Binding-site contacts:
Ligand atom C4 contacts residue PHE474 of chain 1.F at 3.1 Å (hydrophobic).
Ligand atom N1 contacts residue TYR441 of chain 1.F at 3.5 Å.
Ligand atom N3 contacts residue PHE474 of chain 1.F at 3.3 Å (h-bond).
Ligand atom C5' contacts residue GLY475 of chain 1.F at 3.4 Å.
Ligand atom C2 contacts residue TYR441 of chain 1.F at 3.4 Å (hydrophobic).
Ligand atom C5 contacts residue PHE474 of chain 1.F at 3.2 Å (hydrophobic).
Ligand atom C6 contacts residue GLU442 of chain 1.F at 3.3 Å.
Ligand atom N1 contacts residue GLU442 of chain 1.F at 3.5 Å (salt-bridge).
Ligand atom O3A contacts residue GLY475 of chain 1.F at 3.4 Å (h-bond).
Ligand atom N3 contacts residue ARG748 of chain 1.F at 3.3 Å (salt-bridge).
Ligand atom O3A contacts residue GLY473 of chain 1.F at 3.3 Å.
Ligand atom O2G contacts residue VAL472 of chain 1.F at 3.4 Å.
Ligand atom O1B contacts residue GLY473 of chain 1.F at 3.5 Å (h-bond).
Ligand atom PA contacts residue ASP718 of chain 1.F at 3.5 Å.
Ligand atom O2B contacts residue LYS476 of chain 1.F at 2.5 Å (salt-bridge).
Ligand atom O3' contacts residue ASP718 of chain 1.F at 3.4 Å (salt-bridge).
Ligand atom C2 contacts residue ARG748 of chain 1.F at 3.2 Å.
Ligand atom O2B contacts residue GLY475 of chain 1.F at 3.3 Å.
Ligand atom C8 contacts residue GLY475 of chain 1.F at 3.5 Å.
Ligand atom N9 contacts residue PHE474 of chain 1.F at 3.5 Å.
Ligand atom O1B contacts residue LYS476 of chain 1.F at 3.2 Å (salt-bridge).
Ligand atom O5' contacts residue ASP718 of chain 1.F at 2.9 Å (salt-bridge).
Ligand atom N7 contacts residue PHE439 of chain 1.F at 3.2 Å.
Ligand atom O3' contacts residue ARG747 of chain 1.F at 2.4 Å (salt-bridge).
Ligand atom N9 contacts residue GLY475 of chain 1.F at 3.5 Å (h-bond).
Ligand atom O4' contacts residue GLY475 of chain 1.F at 2.6 Å (h-bond).
Ligand atom O1B contacts residue PHE474 of chain 1.F at 3.4 Å (h-bond).
Ligand atom O1A contacts residue GLY473 of chain 1.F at 3.3 Å.
Ligand atom O2G contacts residue LYS476 of chain 1.F at 3.4 Å.
Ligand atom C8 contacts residue PHE439 of chain 1.F at 3.5 Å (hydrophobic).
Ligand atom O3G contacts residue LYS476 of chain 1.F at 3.5 Å.
Ligand atom O3A contacts residue PHE474 of chain 1.F at 3.2 Å (h-bond).
Ligand atom PB contacts residue LYS476 of chain 1.F at 3.3 Å.
Ligand atom O4' contacts residue PHE474 of chain 1.F at 3.1 Å.
Ligand atom O1A contacts residue ASP718 of chain 1.F at 3.0 Å (salt-bridge).
Ligand atom O4' contacts residue GLY473 of chain 1.F at 3.5 Å (h-bond).
Ligand atom O2' contacts residue ARG747 of chain 1.F at 3.3 Å (salt-bridge).
Ligand atom O2B contacts residue THR477 of chain 1.F at 3.3 Å (h-bond).
Ligand atom N6 contacts residue GLU442 of chain 1.F at 2.5 Å (salt-bridge).
Ligand atom N6 contacts residue LEU443 of chain 1.F at 3.5 Å.

A small-molecule ligand and the protein it binds are described below.
Small molecule (SMILES): Nc1ncnc2c1ncn2[C@@H]1O[C@H](COP(=O)(O)OP(=O)(O)OP(O)(O)=S)[C@@H](O)[C@H]1O

Sequence of chain 1.F:
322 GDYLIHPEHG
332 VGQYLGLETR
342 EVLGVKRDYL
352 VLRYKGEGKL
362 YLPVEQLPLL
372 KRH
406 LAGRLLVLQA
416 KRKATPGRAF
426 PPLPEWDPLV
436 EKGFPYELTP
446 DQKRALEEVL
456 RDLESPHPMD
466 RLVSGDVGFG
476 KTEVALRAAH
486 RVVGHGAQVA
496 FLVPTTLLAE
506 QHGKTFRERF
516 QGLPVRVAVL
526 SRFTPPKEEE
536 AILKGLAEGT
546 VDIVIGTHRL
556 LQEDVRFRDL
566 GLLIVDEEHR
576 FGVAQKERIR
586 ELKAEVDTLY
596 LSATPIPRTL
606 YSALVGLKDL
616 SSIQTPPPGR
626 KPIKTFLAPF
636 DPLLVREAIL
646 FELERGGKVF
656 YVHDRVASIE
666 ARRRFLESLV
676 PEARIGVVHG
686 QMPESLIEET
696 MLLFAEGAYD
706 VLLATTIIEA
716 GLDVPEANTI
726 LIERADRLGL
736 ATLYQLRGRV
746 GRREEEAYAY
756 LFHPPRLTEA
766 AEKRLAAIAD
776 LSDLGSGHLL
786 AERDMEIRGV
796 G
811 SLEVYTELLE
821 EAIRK